Sequence of chain 1.E:
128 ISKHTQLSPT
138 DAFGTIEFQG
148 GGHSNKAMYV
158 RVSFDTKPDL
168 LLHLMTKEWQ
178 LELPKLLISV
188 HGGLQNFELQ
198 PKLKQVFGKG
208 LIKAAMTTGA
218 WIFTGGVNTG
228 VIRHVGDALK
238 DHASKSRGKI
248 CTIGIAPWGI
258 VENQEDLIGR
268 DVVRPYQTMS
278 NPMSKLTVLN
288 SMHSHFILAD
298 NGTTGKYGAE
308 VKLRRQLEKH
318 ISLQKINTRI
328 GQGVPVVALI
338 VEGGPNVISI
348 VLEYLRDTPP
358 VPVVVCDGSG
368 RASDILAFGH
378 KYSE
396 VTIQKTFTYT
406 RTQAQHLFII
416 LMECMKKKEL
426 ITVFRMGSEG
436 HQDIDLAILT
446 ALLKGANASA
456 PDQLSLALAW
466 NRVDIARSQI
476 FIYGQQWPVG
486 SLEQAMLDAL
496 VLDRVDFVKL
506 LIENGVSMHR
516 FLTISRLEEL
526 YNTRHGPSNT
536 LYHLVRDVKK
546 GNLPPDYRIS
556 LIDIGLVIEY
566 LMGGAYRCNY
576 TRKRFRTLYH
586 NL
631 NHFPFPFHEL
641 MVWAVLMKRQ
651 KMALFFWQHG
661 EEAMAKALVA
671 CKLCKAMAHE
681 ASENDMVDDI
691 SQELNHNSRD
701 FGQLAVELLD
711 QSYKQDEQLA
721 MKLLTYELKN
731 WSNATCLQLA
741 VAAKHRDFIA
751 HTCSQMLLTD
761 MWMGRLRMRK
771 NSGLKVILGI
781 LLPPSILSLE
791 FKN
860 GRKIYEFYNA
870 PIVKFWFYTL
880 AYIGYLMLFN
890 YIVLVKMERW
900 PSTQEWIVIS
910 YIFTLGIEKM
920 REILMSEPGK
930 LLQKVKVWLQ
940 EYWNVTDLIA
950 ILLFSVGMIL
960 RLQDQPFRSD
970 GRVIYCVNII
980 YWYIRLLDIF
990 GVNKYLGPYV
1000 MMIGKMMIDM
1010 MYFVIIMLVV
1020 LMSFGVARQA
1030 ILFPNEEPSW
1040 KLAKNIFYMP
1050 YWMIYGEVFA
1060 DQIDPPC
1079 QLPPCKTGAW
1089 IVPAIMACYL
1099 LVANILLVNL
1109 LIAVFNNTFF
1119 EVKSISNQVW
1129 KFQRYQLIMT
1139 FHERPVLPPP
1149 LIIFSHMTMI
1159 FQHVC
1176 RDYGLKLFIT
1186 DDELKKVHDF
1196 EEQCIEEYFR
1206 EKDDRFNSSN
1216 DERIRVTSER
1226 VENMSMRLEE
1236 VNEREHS

Binding-site contacts:
Ligand atom C3B contacts residue ILE988 of chain 1.E at 4.2 Å (hydrophobic).
Ligand atom C2C contacts residue TRP875 of chain 1.E at 4.0 Å (hydrophobic).
Ligand atom C5A contacts residue TRP875 of chain 1.E at 4.0 Å (hydrophobic).
Ligand atom C3 contacts residue TYR994 of chain 1.E at 4.2 Å (hydrophobic).
Ligand atom O51 contacts residue LYS993 of chain 1.E at 3.2 Å (salt-bridge).
Ligand atom P4 contacts residue LYS993 of chain 1.E at 4.0 Å.
Ligand atom C2B contacts residue TRP875 of chain 1.E at 4.0 Å (hydrophobic).
Ligand atom C5 contacts residue LYS993 of chain 1.E at 4.0 Å.
Ligand atom O4 contacts residue LYS993 of chain 1.E at 3.0 Å (salt-bridge).
Ligand atom P4 contacts residue TYR994 of chain 1.E at 3.6 Å.
Ligand atom O4 contacts residue TYR994 of chain 1.E at 4.2 Å.
Ligand atom O11 contacts residue GLY773 of chain 1.E at 3.5 Å (h-bond).
Ligand atom O3C contacts residue TRP875 of chain 1.E at 4.3 Å.
Ligand atom O3C contacts residue ASN992 of chain 1.E at 4.1 Å.
Ligand atom O53 contacts residue LYS993 of chain 1.E at 3.2 Å (salt-bridge).
Ligand atom O3 contacts residue TYR994 of chain 1.E at 3.2 Å.
Ligand atom C6B contacts residue ILE988 of chain 1.E at 3.8 Å (hydrophobic).
Ligand atom C3A contacts residue GLY773 of chain 1.E at 4.2 Å.
Ligand atom O1 contacts residue ASN771 of chain 1.E at 4.2 Å.
Ligand atom O11 contacts residue SER772 of chain 1.E at 3.6 Å.
Ligand atom C1C contacts residue TRP875 of chain 1.E at 4.1 Å (hydrophobic).
Ligand atom C3C contacts residue ASN992 of chain 1.E at 3.3 Å.
Ligand atom O42 contacts residue TYR994 of chain 1.E at 3.0 Å (h-bond).
Ligand atom P5 contacts residue LYS993 of chain 1.E at 3.8 Å.
Ligand atom C6B contacts residue THR878 of chain 1.E at 3.9 Å.
Ligand atom O2C contacts residue ASN992 of chain 1.E at 4.3 Å.
Ligand atom C8B contacts residue ILE882 of chain 1.E at 4.0 Å (hydrophobic).
Ligand atom O1B contacts residue ASN992 of chain 1.E at 3.2 Å (h-bond).
Ligand atom C5A contacts residue ILE777 of chain 1.E at 4.3 Å (hydrophobic).
Ligand atom O41 contacts residue TYR994 of chain 1.E at 3.3 Å (h-bond).
Ligand atom C4B contacts residue PHE989 of chain 1.E at 3.8 Å (hydrophobic).
Ligand atom C2A contacts residue TRP875 of chain 1.E at 4.2 Å (hydrophobic).
Ligand atom C2 contacts residue ASN992 of chain 1.E at 4.2 Å.
Ligand atom C7B contacts residue PHE989 of chain 1.E at 3.6 Å (hydrophobic).
Ligand atom O1B contacts residue VAL991 of chain 1.E at 3.6 Å.
Ligand atom C3B contacts residue PHE989 of chain 1.E at 3.6 Å (hydrophobic).
Ligand atom C1B contacts residue ASN992 of chain 1.E at 4.2 Å.
Ligand atom C4 contacts residue LYS993 of chain 1.E at 4.0 Å.
Ligand atom O41 contacts residue LYS993 of chain 1.E at 3.6 Å.
Ligand atom C6B contacts residue PHE989 of chain 1.E at 4.0 Å (hydrophobic).

The small molecule below binds the protein below.
Small molecule (SMILES): CCCCCCCC(=O)OC[C@H](COP(=O)(O)O[C@@H]1[C@H](O)[C@H](O)[C@@H](OP(=O)(O)O)[C@H](OP(=O)(O)O)[C@H]1O)OC(=O)CCCCCCC